The small molecule below binds the protein below.
Small molecule (SMILES): O=C([O-])[C@H](O)/C=C(/[O-])O

Binding-site contacts:
Ligand atom O4B contacts residue FAD1 of chain 1.CA at 2.6 Å.
Ligand atom C4 contacts residue ARG286 of chain 1.I at 3.2 Å.
Ligand atom O1B contacts residue PHE119 of chain 1.I at 3.9 Å.
Ligand atom O4B contacts residue HIS354 of chain 1.I at 3.3 Å (h-bond).
Ligand atom O1A contacts residue GLY51 of chain 1.I at 2.7 Å (h-bond).
Ligand atom O1A contacts residue THR254 of chain 1.I at 2.8 Å (h-bond).
Ligand atom O2 contacts residue HIS354 of chain 1.I at 3.0 Å (h-bond).
Ligand atom C2 contacts residue FAD1 of chain 1.CA at 3.0 Å.
Ligand atom O4A contacts residue ARG286 of chain 1.I at 3.5 Å (salt-bridge).
Ligand atom C3 contacts residue FAD1 of chain 1.CA at 3.1 Å.
Ligand atom C1 contacts residue GLU255 of chain 1.I at 3.7 Å.
Ligand atom C4 contacts residue GLY402 of chain 1.I at 3.6 Å.
Ligand atom C2 contacts residue LEU252 of chain 1.I at 3.8 Å (hydrophobic).
Ligand atom O2 contacts residue ARG286 of chain 1.I at 3.4 Å (salt-bridge).
Ligand atom O4B contacts residue ARG399 of chain 1.I at 2.6 Å (salt-bridge).
Ligand atom O1B contacts residue ARG286 of chain 1.I at 3.4 Å (salt-bridge).
Ligand atom O4A contacts residue GLY402 of chain 1.I at 2.4 Å (h-bond).
Ligand atom O1B contacts residue HIS242 of chain 1.I at 3.2 Å (h-bond).
Ligand atom C1 contacts residue THR254 of chain 1.I at 3.2 Å.
Ligand atom O2 contacts residue FAD1 of chain 1.CA at 3.9 Å.
Ligand atom O1B contacts residue THR254 of chain 1.I at 3.0 Å (h-bond).
Ligand atom O1B contacts residue GLU255 of chain 1.I at 2.5 Å (salt-bridge).
Ligand atom C2 contacts residue ARG286 of chain 1.I at 3.5 Å.
Ligand atom C1 contacts residue LEU252 of chain 1.I at 3.7 Å (hydrophobic).
Ligand atom C4 contacts residue FAD1 of chain 1.CA at 3.0 Å.
Ligand atom C3 contacts residue ARG286 of chain 1.I at 2.9 Å.
Ligand atom O2 contacts residue HIS242 of chain 1.I at 2.9 Å.
Ligand atom O4A contacts residue GLY401 of chain 1.I at 3.2 Å.
Ligand atom C1 contacts residue FAD1 of chain 1.CA at 3.9 Å.
Ligand atom O2 contacts residue LEU252 of chain 1.I at 3.5 Å.
Ligand atom O1A contacts residue LEU252 of chain 1.I at 3.7 Å.
Ligand atom C1 contacts residue ARG286 of chain 1.I at 3.9 Å.
Ligand atom O4A contacts residue ARG399 of chain 1.I at 3.4 Å (salt-bridge).
Ligand atom O4A contacts residue PHE119 of chain 1.I at 3.8 Å.
Ligand atom C4 contacts residue ARG399 of chain 1.I at 3.7 Å.
Ligand atom O4A contacts residue FAD1 of chain 1.CA at 2.9 Å (h-bond).
Ligand atom O4B contacts residue ARG286 of chain 1.I at 3.2 Å (salt-bridge).
Ligand atom C1 contacts residue GLY51 of chain 1.I at 3.8 Å.
Ligand atom O1A contacts residue FAD1 of chain 1.CA at 3.6 Å.
Ligand atom O1A contacts residue GLN50 of chain 1.I at 3.3 Å.

Sequence of chain 1.I:
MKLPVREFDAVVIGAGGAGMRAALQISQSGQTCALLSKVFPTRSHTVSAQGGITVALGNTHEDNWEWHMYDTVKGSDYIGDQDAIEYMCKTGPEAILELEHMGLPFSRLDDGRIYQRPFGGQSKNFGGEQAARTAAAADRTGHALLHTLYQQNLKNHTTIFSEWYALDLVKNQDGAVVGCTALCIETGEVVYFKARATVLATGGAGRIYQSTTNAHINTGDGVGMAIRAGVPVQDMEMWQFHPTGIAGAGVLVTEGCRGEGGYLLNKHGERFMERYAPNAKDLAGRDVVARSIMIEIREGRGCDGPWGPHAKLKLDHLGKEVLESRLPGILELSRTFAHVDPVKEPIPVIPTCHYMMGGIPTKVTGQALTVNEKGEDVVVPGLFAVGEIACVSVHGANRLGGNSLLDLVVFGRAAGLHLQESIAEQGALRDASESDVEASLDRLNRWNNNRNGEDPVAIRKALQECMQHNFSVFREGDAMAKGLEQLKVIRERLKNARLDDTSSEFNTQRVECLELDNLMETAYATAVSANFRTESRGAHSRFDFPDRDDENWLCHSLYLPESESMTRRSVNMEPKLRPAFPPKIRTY